Sequence of chain 1.I:
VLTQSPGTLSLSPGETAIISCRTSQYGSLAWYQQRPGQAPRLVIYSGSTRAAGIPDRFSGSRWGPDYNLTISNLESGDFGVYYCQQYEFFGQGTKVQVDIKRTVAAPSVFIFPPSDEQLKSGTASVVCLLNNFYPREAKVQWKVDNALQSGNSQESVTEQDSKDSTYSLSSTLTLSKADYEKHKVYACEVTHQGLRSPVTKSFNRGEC

This small molecule binds to this protein.
Small molecule (SMILES): CC(=O)N[C@H]1[C@H](O[C@H]2[C@H](O)[C@@H](NC(C)=O)CO[C@@H]2CO)O[C@H](CO)[C@@H](O)[C@@H]1O

Binding-site contacts:
Ligand atom C3 contacts residue ASN70 of chain 1.I at 3.8 Å.
Ligand atom C5 contacts residue ASN70 of chain 1.I at 3.1 Å.
Ligand atom C1 contacts residue ILE20 of chain 1.I at 4.2 Å (hydrophobic).
Ligand atom C7 contacts residue ASP68 of chain 1.I at 4.5 Å.
Ligand atom O6 contacts residue ILE20 of chain 1.I at 3.5 Å.
Ligand atom C5 contacts residue ILE20 of chain 1.I at 3.9 Å (hydrophobic).
Ligand atom C8 contacts residue ASP68 of chain 1.I at 3.7 Å.
Ligand atom O6 contacts residue ASN70 of chain 1.I at 3.0 Å (h-bond).
Ligand atom C6 contacts residue ILE20 of chain 1.I at 4.3 Å (hydrophobic).
Ligand atom C2 contacts residue ASN70 of chain 1.I at 2.5 Å.
Ligand atom N2 contacts residue ASN70 of chain 1.I at 3.3 Å (h-bond).
Ligand atom O7 contacts residue ASP68 of chain 1.I at 4.4 Å.
Ligand atom C7 contacts residue ASN70 of chain 1.I at 3.8 Å.
Ligand atom O5 contacts residue ASN70 of chain 1.I at 2.4 Å (h-bond).
Ligand atom O7 contacts residue TRP65 of chain 1.I at 4.4 Å.
Ligand atom O7 contacts residue ASN70 of chain 1.I at 3.5 Å (h-bond).
Ligand atom O5 contacts residue ILE20 of chain 1.I at 3.3 Å.
Ligand atom O7 contacts residue SER63 of chain 1.I at 3.9 Å.
Ligand atom C4 contacts residue ASN70 of chain 1.I at 4.0 Å.
Ligand atom C8 contacts residue TRP65 of chain 1.I at 4.1 Å (hydrophobic).
Ligand atom C1 contacts residue ASN70 of chain 1.I at 1.4 Å.
Ligand atom C6 contacts residue ASN70 of chain 1.I at 3.0 Å.